A small-molecule ligand and the protein it binds are described below.
Small molecule (SMILES): CC(=O)N[C@@H]1[C@@H](O)[C@H](O)[C@@H](CO)O[C@H]1O

Sequence of chain 1.D:
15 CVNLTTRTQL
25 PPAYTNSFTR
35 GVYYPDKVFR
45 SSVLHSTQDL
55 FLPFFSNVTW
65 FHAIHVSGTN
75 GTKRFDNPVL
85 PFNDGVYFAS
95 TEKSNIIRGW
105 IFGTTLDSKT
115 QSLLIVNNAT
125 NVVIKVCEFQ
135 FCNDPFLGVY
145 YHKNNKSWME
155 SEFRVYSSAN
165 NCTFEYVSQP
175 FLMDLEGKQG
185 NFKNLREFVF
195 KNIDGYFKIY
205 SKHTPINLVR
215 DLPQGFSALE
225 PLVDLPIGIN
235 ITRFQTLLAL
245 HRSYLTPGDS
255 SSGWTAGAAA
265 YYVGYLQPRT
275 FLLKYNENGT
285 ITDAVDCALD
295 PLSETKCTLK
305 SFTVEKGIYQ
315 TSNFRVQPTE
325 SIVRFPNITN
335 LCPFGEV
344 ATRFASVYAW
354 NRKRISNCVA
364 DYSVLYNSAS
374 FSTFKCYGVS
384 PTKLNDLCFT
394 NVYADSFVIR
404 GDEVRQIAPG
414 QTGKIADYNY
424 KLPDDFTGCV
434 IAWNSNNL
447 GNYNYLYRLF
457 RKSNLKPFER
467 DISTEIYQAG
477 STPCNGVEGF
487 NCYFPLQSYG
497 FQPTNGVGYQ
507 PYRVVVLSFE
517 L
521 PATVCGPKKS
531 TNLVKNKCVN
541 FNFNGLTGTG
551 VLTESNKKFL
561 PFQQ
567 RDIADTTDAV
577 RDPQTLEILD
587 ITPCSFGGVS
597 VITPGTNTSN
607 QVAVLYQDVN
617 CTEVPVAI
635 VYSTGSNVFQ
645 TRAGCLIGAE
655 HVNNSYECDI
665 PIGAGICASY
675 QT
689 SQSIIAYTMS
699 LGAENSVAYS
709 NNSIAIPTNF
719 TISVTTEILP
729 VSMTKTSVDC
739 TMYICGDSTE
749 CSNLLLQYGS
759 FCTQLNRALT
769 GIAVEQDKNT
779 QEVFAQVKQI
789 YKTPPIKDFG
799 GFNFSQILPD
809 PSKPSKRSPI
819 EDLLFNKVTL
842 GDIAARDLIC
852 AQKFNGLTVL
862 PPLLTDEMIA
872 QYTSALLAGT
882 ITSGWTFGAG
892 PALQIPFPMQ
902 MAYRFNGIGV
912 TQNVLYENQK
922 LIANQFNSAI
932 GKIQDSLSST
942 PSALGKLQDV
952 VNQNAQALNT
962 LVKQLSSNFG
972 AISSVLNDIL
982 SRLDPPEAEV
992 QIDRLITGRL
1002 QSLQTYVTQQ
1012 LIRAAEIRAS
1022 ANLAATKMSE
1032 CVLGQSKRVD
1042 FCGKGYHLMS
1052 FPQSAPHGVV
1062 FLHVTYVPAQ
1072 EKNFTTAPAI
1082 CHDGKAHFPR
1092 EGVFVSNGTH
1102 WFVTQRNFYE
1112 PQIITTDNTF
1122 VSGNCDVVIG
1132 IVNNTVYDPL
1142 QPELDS

Binding-site contacts:
Ligand atom O5 contacts residue ASN165 of chain 1.D at 2.3 Å (h-bond).
Ligand atom C5 contacts residue ASN165 of chain 1.D at 3.6 Å.
Ligand atom C4 contacts residue ASN165 of chain 1.D at 4.3 Å.
Ligand atom C7 contacts residue ASN165 of chain 1.D at 3.1 Å.
Ligand atom O7 contacts residue ASN164 of chain 1.D at 3.2 Å.
Ligand atom O7 contacts residue ASN165 of chain 1.D at 3.8 Å.
Ligand atom C8 contacts residue ASN165 of chain 1.D at 3.2 Å.
Ligand atom C7 contacts residue ASN164 of chain 1.D at 4.2 Å.
Ligand atom N2 contacts residue ASN165 of chain 1.D at 3.0 Å (h-bond).
Ligand atom C2 contacts residue ASN165 of chain 1.D at 2.6 Å.
Ligand atom C3 contacts residue ASN165 of chain 1.D at 3.9 Å.
Ligand atom C1 contacts residue ASN165 of chain 1.D at 1.4 Å.